This small molecule binds to this protein.
Small molecule (SMILES): CC(=O)N[C@@H]1[C@@H](O)[C@H](O)[C@@H](CO)O[C@H]1O

Binding-site contacts:
Ligand atom C8 contacts residue ASN100 of chain 1.B at 4.4 Å.
Ligand atom C2 contacts residue ASN100 of chain 1.B at 2.4 Å.
Ligand atom C7 contacts residue ASN100 of chain 1.B at 3.2 Å.
Ligand atom C1 contacts residue ASN100 of chain 1.B at 1.5 Å.
Ligand atom O7 contacts residue ASN100 of chain 1.B at 3.5 Å (h-bond).
Ligand atom N2 contacts residue ASN100 of chain 1.B at 2.8 Å (h-bond).
Ligand atom C4 contacts residue ASN100 of chain 1.B at 4.0 Å.
Ligand atom C5 contacts residue ASN100 of chain 1.B at 3.4 Å.
Ligand atom O6 contacts residue ASN100 of chain 1.B at 4.4 Å.
Ligand atom C3 contacts residue ASN100 of chain 1.B at 3.7 Å.
Ligand atom O5 contacts residue ASN100 of chain 1.B at 2.0 Å (h-bond).
Ligand atom C6 contacts residue ASN100 of chain 1.B at 4.3 Å.
Ligand atom O6 contacts residue SER102 of chain 1.B at 4.4 Å.

Sequence of chain 1.B:
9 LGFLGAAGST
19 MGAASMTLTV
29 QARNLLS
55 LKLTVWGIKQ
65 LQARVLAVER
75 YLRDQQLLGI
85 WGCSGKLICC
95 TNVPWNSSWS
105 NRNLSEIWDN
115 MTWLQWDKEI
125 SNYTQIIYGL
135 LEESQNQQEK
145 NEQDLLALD